Binding-site contacts:
Ligand atom CK2 contacts residue NO1 of chain 1.C at 3.9 Å.
Ligand atom OK2 contacts residue GLU260 of chain 1.A at 3.2 Å (salt-bridge).
Ligand atom CKC contacts residue TYR249 of chain 1.A at 3.5 Å (hydrophobic).
Ligand atom CK5 contacts residue HIS240 of chain 1.A at 3.4 Å.
Ligand atom CK4 contacts residue FE21 of chain 1.B at 2.9 Å.
Ligand atom CK5 contacts residue PHE186 of chain 1.A at 3.6 Å (hydrophobic).
Ligand atom CK6 contacts residue ILE172 of chain 1.A at 3.9 Å (hydrophobic).
Ligand atom CK6 contacts residue ASN242 of chain 1.A at 3.4 Å.
Ligand atom CKA contacts residue HIS208 of chain 1.A at 3.7 Å.
Ligand atom CK4 contacts residue HIS194 of chain 1.A at 3.4 Å.
Ligand atom CK3 contacts residue FE21 of chain 1.B at 2.8 Å.
Ligand atom CK3 contacts residue TYR249 of chain 1.A at 3.1 Å (hydrophobic).
Ligand atom CK1 contacts residue PHE186 of chain 1.A at 3.7 Å (hydrophobic).
Ligand atom CK7 contacts residue TYR249 of chain 1.A at 3.6 Å (hydrophobic).
Ligand atom OK2 contacts residue HIS209 of chain 1.A at 2.8 Å.
Ligand atom CK3 contacts residue NO1 of chain 1.C at 2.7 Å.
Ligand atom CK4 contacts residue HIS240 of chain 1.A at 3.2 Å.
Ligand atom CK8 contacts residue HIS209 of chain 1.A at 3.8 Å.
Ligand atom CK2 contacts residue TYR249 of chain 1.A at 3.5 Å (hydrophobic).
Ligand atom OK1 contacts residue HIS145 of chain 1.A at 3.2 Å (h-bond).
Ligand atom OK1 contacts residue GLU260 of chain 1.A at 3.2 Å (salt-bridge).
Ligand atom CK9 contacts residue HIS208 of chain 1.A at 3.9 Å.
Ligand atom CKC contacts residue THR280 of chain 1.A at 3.7 Å.
Ligand atom CK1 contacts residue HIS240 of chain 1.A at 3.4 Å.
Ligand atom CK5 contacts residue ASN242 of chain 1.A at 3.6 Å.
Ligand atom CK2 contacts residue HIS240 of chain 1.A at 3.4 Å.
Ligand atom CK6 contacts residue PHE186 of chain 1.A at 3.5 Å (hydrophobic).
Ligand atom CK4 contacts residue NO1 of chain 1.C at 2.9 Å.
Ligand atom OK1 contacts residue NO1 of chain 1.C at 2.5 Å (h-bond).
Ligand atom CK6 contacts residue HIS240 of chain 1.A at 3.2 Å.
Ligand atom OK1 contacts residue HIS240 of chain 1.A at 3.6 Å (h-bond).
Ligand atom CK3 contacts residue HIS240 of chain 1.A at 3.5 Å.
Ligand atom CK1 contacts residue THR280 of chain 1.A at 3.9 Å.
Ligand atom OK2 contacts residue NO1 of chain 1.C at 2.3 Å (h-bond).
Ligand atom OK2 contacts residue TYR249 of chain 1.A at 2.7 Å (h-bond).
Ligand atom OK2 contacts residue FE21 of chain 1.B at 2.0 Å.
Ligand atom CK9 contacts residue PHE201 of chain 1.A at 3.8 Å (hydrophobic).
Ligand atom OK1 contacts residue HIS194 of chain 1.A at 2.8 Å (h-bond).
Ligand atom CK5 contacts residue HIS194 of chain 1.A at 3.5 Å.
Ligand atom OK1 contacts residue FE21 of chain 1.B at 2.2 Å.

Sequence of chain 1.A:
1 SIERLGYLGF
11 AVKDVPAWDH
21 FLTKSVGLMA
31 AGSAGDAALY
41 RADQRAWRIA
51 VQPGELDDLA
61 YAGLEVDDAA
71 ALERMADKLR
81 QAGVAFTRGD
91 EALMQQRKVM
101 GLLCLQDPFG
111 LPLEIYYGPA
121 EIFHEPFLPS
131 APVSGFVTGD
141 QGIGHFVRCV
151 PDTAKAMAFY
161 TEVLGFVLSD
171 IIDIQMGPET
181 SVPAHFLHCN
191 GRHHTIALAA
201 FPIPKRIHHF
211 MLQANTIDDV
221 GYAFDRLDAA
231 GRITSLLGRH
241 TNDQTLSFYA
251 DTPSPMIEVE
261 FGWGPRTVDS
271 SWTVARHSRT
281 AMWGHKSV

The protein below binds the small molecule below.
Small molecule (SMILES): Oc1cccc(-c2ccccc2)c1O